A small-molecule ligand and the protein it binds are described below.
Small molecule (SMILES): CCCC[C@H](NC(=O)[C@@H]1CC(F)(F)CN1C(=O)[C@H](C)NC(=O)CN=[N+]=N)C(=O)N[C@@H](CC(C)C)[C@@H](O)[C@H](C)CO

Binding-site contacts:
Ligand atom F1 contacts residue ASP125 of chain 1.I at 3.5 Å.
Ligand atom O contacts residue GLY47 of chain 1.H at 3.1 Å (h-bond).
Ligand atom C28 contacts residue GLY45 of chain 1.H at 3.5 Å.
Ligand atom O7 contacts residue THR1 of chain 1.H at 3.4 Å (h-bond).
Ligand atom F2 contacts residue ALA27 of chain 1.H at 3.7 Å.
Ligand atom O contacts residue ALA46 of chain 1.H at 3.5 Å.
Ligand atom C28 contacts residue THR52 of chain 1.H at 3.7 Å.
Ligand atom N contacts residue THR21 of chain 1.H at 2.9 Å (h-bond).
Ligand atom N contacts residue THR1 of chain 1.H at 3.6 Å.
Ligand atom N contacts residue GLY47 of chain 1.H at 3.0 Å (h-bond).
Ligand atom C22 contacts residue GLY168 of chain 1.H at 3.6 Å.
Ligand atom C23 contacts residue THR1 of chain 1.H at 2.6 Å.
Ligand atom C23 contacts residue THR21 of chain 1.H at 3.8 Å.
Ligand atom C contacts residue GLY47 of chain 1.H at 3.6 Å.
Ligand atom CD contacts residue ASP125 of chain 1.I at 3.4 Å.
Ligand atom C23 contacts residue GLY168 of chain 1.H at 3.1 Å.
Ligand atom C27 contacts residue CYS31 of chain 1.H at 3.9 Å (hydrophobic).
Ligand atom O contacts residue THR21 of chain 1.H at 3.2 Å (h-bond).
Ligand atom C26 contacts residue ALA49 of chain 1.H at 3.9 Å (hydrophobic).
Ligand atom F2 contacts residue GLN22 of chain 1.H at 3.9 Å.
Ligand atom C24 contacts residue SER129 of chain 1.H at 3.8 Å.
Ligand atom O7 contacts residue THR21 of chain 1.H at 3.6 Å.
Ligand atom C22 contacts residue THR1 of chain 1.H at 1.5 Å.
Ligand atom C24 contacts residue THR1 of chain 1.H at 2.5 Å.
Ligand atom CB contacts residue ASP125 of chain 1.I at 3.8 Å.
Ligand atom C25 contacts residue GLY47 of chain 1.H at 3.7 Å.
Ligand atom C25 contacts residue THR1 of chain 1.H at 2.6 Å.
Ligand atom C23 contacts residue ARG19 of chain 1.H at 3.8 Å.
Ligand atom O contacts residue THR1 of chain 1.H at 2.3 Å (h-bond).
Ligand atom C26 contacts residue GLY47 of chain 1.H at 3.8 Å.
Ligand atom C contacts residue THR21 of chain 1.H at 3.6 Å.
Ligand atom CB contacts residue GLY47 of chain 1.H at 3.8 Å.
Ligand atom O contacts residue ALA49 of chain 1.H at 3.2 Å (h-bond).
Ligand atom C28 contacts residue ALA49 of chain 1.H at 3.8 Å (hydrophobic).
Ligand atom CB contacts residue SER20 of chain 1.H at 3.6 Å.
Ligand atom CA contacts residue GLY47 of chain 1.H at 3.4 Å.
Ligand atom CA contacts residue THR1 of chain 1.H at 2.3 Å.
Ligand atom O contacts residue SER20 of chain 1.H at 3.4 Å (h-bond).
Ligand atom CA contacts residue THR21 of chain 1.H at 3.3 Å.
Ligand atom C contacts residue THR1 of chain 1.H at 1.4 Å.

Sequence of chain 1.I:
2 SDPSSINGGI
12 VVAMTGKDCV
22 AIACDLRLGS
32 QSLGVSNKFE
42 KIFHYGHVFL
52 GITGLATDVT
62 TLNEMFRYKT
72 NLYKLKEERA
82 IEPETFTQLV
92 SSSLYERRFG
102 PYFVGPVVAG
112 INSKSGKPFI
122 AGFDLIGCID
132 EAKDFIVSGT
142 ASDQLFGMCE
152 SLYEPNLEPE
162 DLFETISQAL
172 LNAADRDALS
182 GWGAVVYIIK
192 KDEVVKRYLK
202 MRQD

Sequence of chain 1.H:
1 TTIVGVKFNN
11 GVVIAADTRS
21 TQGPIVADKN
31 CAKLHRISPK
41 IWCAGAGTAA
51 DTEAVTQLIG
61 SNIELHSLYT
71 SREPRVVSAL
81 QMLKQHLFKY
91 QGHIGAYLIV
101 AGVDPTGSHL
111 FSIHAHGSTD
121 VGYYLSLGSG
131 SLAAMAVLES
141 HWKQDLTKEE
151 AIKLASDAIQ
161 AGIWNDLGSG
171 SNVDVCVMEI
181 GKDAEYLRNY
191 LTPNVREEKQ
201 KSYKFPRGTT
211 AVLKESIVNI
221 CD